Sequence of chain 4.A:
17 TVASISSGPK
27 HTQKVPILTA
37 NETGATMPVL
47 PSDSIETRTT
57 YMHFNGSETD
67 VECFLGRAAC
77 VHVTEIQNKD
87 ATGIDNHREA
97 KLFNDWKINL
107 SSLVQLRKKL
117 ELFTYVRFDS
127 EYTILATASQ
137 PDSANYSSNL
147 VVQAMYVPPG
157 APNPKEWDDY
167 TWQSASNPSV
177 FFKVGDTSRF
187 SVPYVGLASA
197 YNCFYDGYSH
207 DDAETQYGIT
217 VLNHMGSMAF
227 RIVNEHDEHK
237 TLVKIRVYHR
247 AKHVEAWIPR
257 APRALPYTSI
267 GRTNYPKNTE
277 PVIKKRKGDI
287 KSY

Binding-site contacts:
Ligand atom C5A contacts residue VAL176 of chain 4.A at 3.8 Å (hydrophobic).
Ligand atom C4 contacts residue TYR197 of chain 4.A at 3.6 Å (hydrophobic).
Ligand atom C5B contacts residue PHE186 of chain 4.A at 3.8 Å (hydrophobic).
Ligand atom N3A contacts residue PRO174 of chain 4.A at 3.3 Å (h-bond).
Ligand atom C2C contacts residue MET221 of chain 4.A at 3.3 Å (hydrophobic).
Ligand atom N3A contacts residue ALA24 of chain 4.C at 3.8 Å.
Ligand atom O1A contacts residue MET224 of chain 4.A at 3.9 Å.
Ligand atom C4A contacts residue ALA150 of chain 4.A at 3.9 Å (hydrophobic).
Ligand atom C5C contacts residue TYR152 of chain 4.A at 3.8 Å (hydrophobic).
Ligand atom C3C contacts residue TYR128 of chain 4.A at 3.8 Å (hydrophobic).
Ligand atom CL1 contacts residue VAL188 of chain 4.A at 3.7 Å.
Ligand atom C3C contacts residue ILE104 of chain 4.A at 3.6 Å (hydrophobic).
Ligand atom CL2 contacts residue ILE104 of chain 4.A at 3.4 Å.
Ligand atom C3B contacts residue TYR152 of chain 4.A at 3.9 Å (hydrophobic).
Ligand atom C4C contacts residue VAL191 of chain 4.A at 3.7 Å (hydrophobic).
Ligand atom C31 contacts residue TYR197 of chain 4.A at 3.6 Å (hydrophobic).
Ligand atom O1A contacts residue PHE186 of chain 4.A at 3.4 Å.
Ligand atom O1 contacts residue MET221 of chain 4.A at 3.4 Å (h-bond).
Ligand atom C4A contacts residue SER175 of chain 4.A at 3.6 Å.
Ligand atom C4A contacts residue PRO174 of chain 4.A at 3.2 Å (hydrophobic).
Ligand atom C5B contacts residue MET224 of chain 4.A at 3.8 Å (hydrophobic).
Ligand atom C5 contacts residue LEU106 of chain 4.A at 3.7 Å (hydrophobic).
Ligand atom N2 contacts residue ASN219 of chain 4.A at 3.5 Å (h-bond).
Ligand atom C1C contacts residue TYR128 of chain 4.A at 3.6 Å (hydrophobic).
Ligand atom C3B contacts residue ALA24 of chain 4.C at 4.0 Å (hydrophobic).
Ligand atom CL2 contacts residue MET224 of chain 4.A at 3.2 Å.
Ligand atom C4B contacts residue TYR152 of chain 4.A at 3.7 Å (hydrophobic).
Ligand atom C4B contacts residue PHE186 of chain 4.A at 3.6 Å (hydrophobic).
Ligand atom C5A contacts residue ALA150 of chain 4.A at 3.4 Å (hydrophobic).
Ligand atom O1 contacts residue LEU106 of chain 4.A at 3.7 Å.
Ligand atom C2A contacts residue PHE186 of chain 4.A at 3.6 Å (hydrophobic).
Ligand atom C31 contacts residue ASN219 of chain 4.A at 3.7 Å.
Ligand atom CL2 contacts residue TYR128 of chain 4.A at 3.4 Å.
Ligand atom C1C contacts residue LEU106 of chain 4.A at 3.9 Å (hydrophobic).
Ligand atom C5 contacts residue MET221 of chain 4.A at 3.9 Å (hydrophobic).
Ligand atom C4A contacts residue VAL176 of chain 4.A at 3.9 Å (hydrophobic).
Ligand atom O1B contacts residue VAL188 of chain 4.A at 3.8 Å.
Ligand atom C2C contacts residue ILE104 of chain 4.A at 3.9 Å (hydrophobic).
Ligand atom CL1 contacts residue LEU25 of chain 4.C at 3.5 Å.
Ligand atom N2 contacts residue MET221 of chain 4.A at 3.9 Å.

Sequence of chain 4.C:
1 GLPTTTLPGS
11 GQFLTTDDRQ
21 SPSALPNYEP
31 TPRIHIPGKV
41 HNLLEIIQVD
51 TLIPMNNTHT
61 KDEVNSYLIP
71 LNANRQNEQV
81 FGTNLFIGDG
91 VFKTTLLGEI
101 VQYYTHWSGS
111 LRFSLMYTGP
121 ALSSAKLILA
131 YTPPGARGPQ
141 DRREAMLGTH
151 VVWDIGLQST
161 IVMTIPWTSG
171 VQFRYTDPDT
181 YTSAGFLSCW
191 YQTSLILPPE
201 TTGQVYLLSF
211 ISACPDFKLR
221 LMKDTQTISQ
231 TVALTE

Sequence of chain 5.C:
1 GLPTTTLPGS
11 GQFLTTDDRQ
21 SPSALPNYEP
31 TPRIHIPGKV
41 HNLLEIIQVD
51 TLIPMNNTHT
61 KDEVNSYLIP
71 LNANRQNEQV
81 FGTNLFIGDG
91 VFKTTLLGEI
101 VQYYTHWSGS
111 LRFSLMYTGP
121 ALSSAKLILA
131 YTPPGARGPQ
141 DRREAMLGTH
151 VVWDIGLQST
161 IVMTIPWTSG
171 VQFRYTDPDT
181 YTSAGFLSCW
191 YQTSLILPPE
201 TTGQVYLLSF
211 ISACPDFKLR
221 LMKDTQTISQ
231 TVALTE

A protein and the small-molecule ligand that binds it are described below.
Small molecule (SMILES): Cc1cc(CCCCCOc2c(Cl)cc(C3=NCCO3)cc2Cl)on1